This protein binds this small molecule.
Small molecule (SMILES): Nc1nc(=O)c2cc(CNc3ccc(C(=O)N[C@H](CCC(=O)O)C(=O)O)cc3)ccc2[nH]1

Sequence of chain 1.A:
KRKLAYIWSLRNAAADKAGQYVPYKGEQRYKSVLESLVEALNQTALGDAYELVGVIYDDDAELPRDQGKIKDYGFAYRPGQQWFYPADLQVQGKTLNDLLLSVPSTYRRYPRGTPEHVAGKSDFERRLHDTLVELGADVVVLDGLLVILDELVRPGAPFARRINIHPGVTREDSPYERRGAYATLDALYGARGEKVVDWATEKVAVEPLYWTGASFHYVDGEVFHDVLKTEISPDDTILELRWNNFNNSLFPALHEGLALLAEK

Binding-site contacts:
Ligand atom C13 contacts residue LYS72 of chain 1.A at 3.4 Å.
Ligand atom C04 contacts residue ARG68 of chain 1.A at 3.7 Å.
Ligand atom N18 contacts residue LYS72 of chain 1.A at 4.0 Å.
Ligand atom C15 contacts residue ARG68 of chain 1.A at 4.4 Å.
Ligand atom C19 contacts residue GLY71 of chain 1.A at 4.4 Å.
Ligand atom C16 contacts residue LYS72 of chain 1.A at 4.0 Å.
Ligand atom C15 contacts residue GLY71 of chain 1.A at 4.4 Å.
Ligand atom O32 contacts residue LYS72 of chain 1.A at 4.0 Å.
Ligand atom C23 contacts residue ASP75 of chain 1.A at 3.2 Å.
Ligand atom C20 contacts residue GLY71 of chain 1.A at 4.4 Å.
Ligand atom N10 contacts residue ARG68 of chain 1.A at 3.5 Å.
Ligand atom O32 contacts residue ARG68 of chain 1.A at 3.9 Å.
Ligand atom C11 contacts residue ARG68 of chain 1.A at 3.7 Å.
Ligand atom C24 contacts residue GLY71 of chain 1.A at 4.2 Å.
Ligand atom N18 contacts residue GLY71 of chain 1.A at 3.5 Å (h-bond).
Ligand atom C12 contacts residue LYS72 of chain 1.A at 4.0 Å.
Ligand atom O08 contacts residue PRO67 of chain 1.A at 3.0 Å.
Ligand atom C05 contacts residue ARG68 of chain 1.A at 3.4 Å.
Ligand atom C25 contacts residue GLY71 of chain 1.A at 3.5 Å.
Ligand atom C07 contacts residue PRO67 of chain 1.A at 4.3 Å (hydrophobic).
Ligand atom N28 contacts residue ASP75 of chain 1.A at 3.5 Å (salt-bridge).
Ligand atom C25 contacts residue LYS72 of chain 1.A at 4.1 Å.
Ligand atom C12 contacts residue ARG68 of chain 1.A at 4.4 Å.
Ligand atom C07 contacts residue ARG68 of chain 1.A at 4.1 Å.
Ligand atom C27 contacts residue ASP75 of chain 1.A at 3.3 Å.
Ligand atom C24 contacts residue ASP75 of chain 1.A at 3.4 Å.
Ligand atom C11 contacts residue LYS72 of chain 1.A at 4.4 Å.
Ligand atom C17 contacts residue LYS72 of chain 1.A at 3.8 Å.
Ligand atom C14 contacts residue LYS72 of chain 1.A at 3.5 Å.
Ligand atom C16 contacts residue GLY71 of chain 1.A at 3.7 Å.
Ligand atom O08 contacts residue ARG68 of chain 1.A at 3.0 Å (salt-bridge).
Ligand atom C17 contacts residue GLY71 of chain 1.A at 3.9 Å.
Ligand atom N26 contacts residue ASP75 of chain 1.A at 2.3 Å (salt-bridge).